Binding-site contacts:
Ligand atom C10 contacts residue SER775 of chain 1.A at 3.6 Å.
Ligand atom C12 contacts residue PHE516 of chain 1.A at 3.8 Å (hydrophobic).
Ligand atom N3 contacts residue SER750 of chain 1.D at 3.6 Å.
Ligand atom O1 contacts residue SER518 of chain 1.A at 3.6 Å.
Ligand atom C4 contacts residue GLY752 of chain 1.D at 3.5 Å.
Ligand atom N2 contacts residue SER775 of chain 1.A at 3.0 Å (h-bond).
Ligand atom C6 contacts residue SER775 of chain 1.A at 3.7 Å.
Ligand atom C11 contacts residue MET517 of chain 1.A at 3.9 Å (hydrophobic).
Ligand atom O3 contacts residue MET517 of chain 1.A at 3.8 Å.
Ligand atom C14 contacts residue SER750 of chain 1.D at 3.9 Å.
Ligand atom C11 contacts residue SER518 of chain 1.A at 3.8 Å.
Ligand atom O2 contacts residue MET517 of chain 1.A at 3.3 Å.
Ligand atom C3 contacts residue GLY752 of chain 1.D at 3.5 Å.
Ligand atom C14 contacts residue SER775 of chain 1.A at 3.2 Å.
Ligand atom C7 contacts residue LEU772 of chain 1.A at 3.7 Å (hydrophobic).
Ligand atom C2 contacts residue PRO515 of chain 1.A at 3.8 Å (hydrophobic).
Ligand atom C3 contacts residue LYS751 of chain 1.D at 3.8 Å.
Ligand atom O2 contacts residue SER518 of chain 1.A at 3.0 Å (h-bond).
Ligand atom CL contacts residue LEU780 of chain 1.A at 3.6 Å.
Ligand atom N1 contacts residue PRO515 of chain 1.A at 2.7 Å (h-bond).
Ligand atom C1 contacts residue PRO515 of chain 1.A at 3.3 Å (hydrophobic).
Ligand atom O3 contacts residue SER518 of chain 1.A at 3.6 Å (h-bond).
Ligand atom O2 contacts residue PRO515 of chain 1.A at 3.8 Å.
Ligand atom C7 contacts residue LYS514 of chain 1.A at 3.9 Å.
Ligand atom N2 contacts residue SER750 of chain 1.D at 3.5 Å (h-bond).
Ligand atom C7 contacts residue ILE502 of chain 1.D at 3.7 Å (hydrophobic).
Ligand atom O4 contacts residue LYS784 of chain 1.A at 3.2 Å.
Ligand atom CL contacts residue ASP781 of chain 1.A at 3.2 Å.
Ligand atom C8 contacts residue PRO515 of chain 1.A at 3.4 Å (hydrophobic).
Ligand atom C12 contacts residue SER750 of chain 1.D at 3.9 Å.
Ligand atom C11 contacts residue PHE516 of chain 1.A at 3.8 Å (hydrophobic).
Ligand atom O1 contacts residue LYS751 of chain 1.D at 3.6 Å.
Ligand atom C3 contacts residue ILE502 of chain 1.D at 3.8 Å (hydrophobic).
Ligand atom C10 contacts residue SER750 of chain 1.D at 3.7 Å.
Ligand atom C5 contacts residue LEU772 of chain 1.A at 3.7 Å (hydrophobic).
Ligand atom S1 contacts residue PRO515 of chain 1.A at 3.8 Å.
Ligand atom C4 contacts residue LYS751 of chain 1.D at 3.8 Å.
Ligand atom C11 contacts residue SER750 of chain 1.D at 3.8 Å.
Ligand atom N2 contacts residue PRO515 of chain 1.A at 3.9 Å.
Ligand atom C4 contacts residue ILE502 of chain 1.D at 3.6 Å (hydrophobic).

Sequence of chain 1.D:
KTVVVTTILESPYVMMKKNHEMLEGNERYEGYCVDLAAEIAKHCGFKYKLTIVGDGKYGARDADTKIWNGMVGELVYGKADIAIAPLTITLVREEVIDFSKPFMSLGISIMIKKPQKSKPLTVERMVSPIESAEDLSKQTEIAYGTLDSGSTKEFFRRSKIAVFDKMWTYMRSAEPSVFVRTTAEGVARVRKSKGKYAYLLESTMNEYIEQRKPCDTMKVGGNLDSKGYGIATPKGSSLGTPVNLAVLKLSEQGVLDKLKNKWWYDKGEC

Sequence of chain 1.A:
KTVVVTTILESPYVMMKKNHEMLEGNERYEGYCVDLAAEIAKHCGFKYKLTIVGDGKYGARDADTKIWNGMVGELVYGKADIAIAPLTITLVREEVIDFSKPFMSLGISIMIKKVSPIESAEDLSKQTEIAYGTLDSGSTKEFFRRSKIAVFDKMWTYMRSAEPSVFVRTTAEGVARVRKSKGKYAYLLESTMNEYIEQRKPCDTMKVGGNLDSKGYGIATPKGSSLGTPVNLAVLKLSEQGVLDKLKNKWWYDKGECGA

A small-molecule ligand and the protein it binds are described below.
Small molecule (SMILES): NS(=O)(=O)c1cc2c(cc1Cl)N[C@H]([C@H]1C[C@H]3C=C[C@@H]1C3)NS2(=O)=O